Sequence of chain 33.A:
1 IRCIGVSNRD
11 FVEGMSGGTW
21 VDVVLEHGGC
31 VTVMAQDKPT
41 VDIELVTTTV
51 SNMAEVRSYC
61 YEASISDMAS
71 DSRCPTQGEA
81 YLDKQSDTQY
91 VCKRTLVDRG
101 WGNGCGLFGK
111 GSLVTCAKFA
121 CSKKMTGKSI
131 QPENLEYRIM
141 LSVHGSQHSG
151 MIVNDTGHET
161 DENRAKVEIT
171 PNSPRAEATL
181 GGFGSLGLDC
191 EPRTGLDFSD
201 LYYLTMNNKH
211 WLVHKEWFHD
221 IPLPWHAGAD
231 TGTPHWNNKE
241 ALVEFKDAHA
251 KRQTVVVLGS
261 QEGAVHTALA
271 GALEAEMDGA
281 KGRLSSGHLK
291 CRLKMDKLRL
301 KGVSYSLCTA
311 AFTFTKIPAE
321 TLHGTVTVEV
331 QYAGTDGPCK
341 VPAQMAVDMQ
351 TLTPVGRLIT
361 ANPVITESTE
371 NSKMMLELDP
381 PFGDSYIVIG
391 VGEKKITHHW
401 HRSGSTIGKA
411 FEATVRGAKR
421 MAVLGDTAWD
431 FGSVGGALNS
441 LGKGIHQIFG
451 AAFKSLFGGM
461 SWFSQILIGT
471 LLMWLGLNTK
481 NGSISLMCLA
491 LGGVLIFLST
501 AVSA

The protein below binds the small molecule below.
Small molecule (SMILES): CC(=O)N[C@@H]1[C@@H](O)[C@H](O)[C@@H](CO)O[C@H]1O

Binding-site contacts:
Ligand atom C3 contacts residue THR160 of chain 33.A at 3.9 Å.
Ligand atom O5 contacts residue HIS158 of chain 33.A at 3.8 Å.
Ligand atom C4 contacts residue ASN154 of chain 33.A at 4.3 Å.
Ligand atom C6 contacts residue HIS158 of chain 33.A at 4.0 Å.
Ligand atom O7 contacts residue ASP161 of chain 33.A at 3.7 Å.
Ligand atom C7 contacts residue THR160 of chain 33.A at 3.4 Å.
Ligand atom C8 contacts residue VAL153 of chain 33.A at 4.4 Å (hydrophobic).
Ligand atom O7 contacts residue THR160 of chain 33.A at 2.5 Å.
Ligand atom C5 contacts residue THR160 of chain 33.A at 3.7 Å.
Ligand atom C7 contacts residue ASN154 of chain 33.A at 3.0 Å.
Ligand atom N2 contacts residue THR160 of chain 33.A at 3.5 Å.
Ligand atom C5 contacts residue ASN154 of chain 33.A at 3.8 Å.
Ligand atom O7 contacts residue ASN154 of chain 33.A at 2.7 Å (h-bond).
Ligand atom O5 contacts residue ASN154 of chain 33.A at 2.4 Å (h-bond).
Ligand atom C1 contacts residue THR160 of chain 33.A at 3.0 Å.
Ligand atom C6 contacts residue THR160 of chain 33.A at 3.7 Å.
Ligand atom N2 contacts residue ASN154 of chain 33.A at 3.0 Å (h-bond).
Ligand atom O5 contacts residue THR160 of chain 33.A at 3.2 Å.
Ligand atom C8 contacts residue ILE152 of chain 33.A at 4.3 Å (hydrophobic).
Ligand atom C3 contacts residue ASN154 of chain 33.A at 3.9 Å.
Ligand atom C2 contacts residue THR160 of chain 33.A at 2.7 Å.
Ligand atom C4 contacts residue THR160 of chain 33.A at 3.6 Å.
Ligand atom C2 contacts residue ASN154 of chain 33.A at 2.5 Å.
Ligand atom C1 contacts residue ASN154 of chain 33.A at 1.6 Å.
Ligand atom C8 contacts residue ASN154 of chain 33.A at 4.1 Å.
Ligand atom O3 contacts residue THR160 of chain 33.A at 4.3 Å.
Ligand atom O6 contacts residue HIS158 of chain 33.A at 3.4 Å (h-bond).